Sequence of chain 1.HB:
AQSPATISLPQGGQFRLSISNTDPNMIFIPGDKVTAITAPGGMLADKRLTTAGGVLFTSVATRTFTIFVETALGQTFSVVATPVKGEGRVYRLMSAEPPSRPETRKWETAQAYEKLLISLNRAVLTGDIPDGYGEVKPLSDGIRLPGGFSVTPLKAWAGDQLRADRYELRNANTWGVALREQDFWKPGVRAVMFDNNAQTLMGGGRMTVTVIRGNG

Binding-site contacts:
Ligand atom CG contacts residue MET43 of chain 1.HB at 3.4 Å (hydrophobic).
Ligand atom CA contacts residue THR35 of chain 1.HB at 3.5 Å.
Ligand atom CD2 contacts residue THR35 of chain 1.HB at 3.9 Å.
Ligand atom CG contacts residue THR35 of chain 1.HB at 3.9 Å.
Ligand atom CG contacts residue ALA39 of chain 1.HB at 3.6 Å (hydrophobic).
Ligand atom CB contacts residue ASP46 of chain 1.LB at 4.0 Å.
Ligand atom O contacts residue ALA36 of chain 1.HB at 3.4 Å.
Ligand atom OG contacts residue THR38 of chain 1.HB at 3.5 Å (h-bond).
Ligand atom OD2 contacts residue LEU44 of chain 1.HB at 3.9 Å.
Ligand atom OD2 contacts residue MET43 of chain 1.HB at 3.0 Å.
Ligand atom OD1 contacts residue MET43 of chain 1.HB at 3.1 Å (h-bond).
Ligand atom O contacts residue ILE37 of chain 1.HB at 3.2 Å (h-bond).
Ligand atom CA contacts residue ILE37 of chain 1.HB at 3.7 Å (hydrophobic).
Ligand atom O contacts residue ALA39 of chain 1.HB at 3.4 Å (h-bond).
Ligand atom CB contacts residue PRO40 of chain 1.HB at 3.8 Å (hydrophobic).
Ligand atom N contacts residue ASP46 of chain 1.LB at 3.5 Å (salt-bridge).
Ligand atom OG contacts residue ARG48 of chain 1.LB at 3.1 Å.
Ligand atom O contacts residue ALA45 of chain 1.LB at 3.8 Å.
Ligand atom CB contacts residue ALA39 of chain 1.HB at 3.5 Å (hydrophobic).
Ligand atom O contacts residue MET43 of chain 1.HB at 3.8 Å.
Ligand atom CE contacts residue ASP46 of chain 1.LB at 3.0 Å.
Ligand atom CG contacts residue PRO40 of chain 1.HB at 3.4 Å (hydrophobic).
Ligand atom NE2 contacts residue LYS47 of chain 1.HB at 3.9 Å.
Ligand atom CB contacts residue ILE37 of chain 1.HB at 3.9 Å (hydrophobic).
Ligand atom CZ contacts residue VAL55 of chain 1.HB at 3.6 Å (hydrophobic).
Ligand atom N contacts residue THR35 of chain 1.HB at 2.7 Å (h-bond).
Ligand atom CB contacts residue THR35 of chain 1.HB at 3.8 Å.
Ligand atom CB contacts residue LEU49 of chain 1.HB at 3.5 Å (hydrophobic).
Ligand atom CB contacts residue ARG48 of chain 1.LB at 3.0 Å.
Ligand atom O contacts residue THR38 of chain 1.HB at 3.6 Å.
Ligand atom C contacts residue THR35 of chain 1.HB at 3.6 Å.
Ligand atom OD2 contacts residue ALA39 of chain 1.HB at 3.0 Å (h-bond).
Ligand atom CE2 contacts residue VAL55 of chain 1.HB at 3.4 Å (hydrophobic).
Ligand atom CA contacts residue ASP46 of chain 1.LB at 3.8 Å.
Ligand atom CE1 contacts residue LYS47 of chain 1.HB at 3.9 Å.
Ligand atom N contacts residue ILE37 of chain 1.HB at 3.3 Å (h-bond).
Ligand atom O contacts residue THR58 of chain 1.LB at 3.3 Å.
Ligand atom OE1 contacts residue LYS47 of chain 1.HB at 2.9 Å.
Ligand atom O contacts residue THR35 of chain 1.HB at 3.5 Å (h-bond).
Ligand atom CA contacts residue THR35 of chain 1.HB at 3.6 Å.

The small molecule below binds the protein below.
Small molecule (SMILES): CSCC[C@H](NC(=O)CNC(=O)[C@@H]1CCCN1)C(=O)N[C@@H](CCSC)C(=O)N[C@@H](CC(=O)O)C(=O)N[C@@H](CO)C(=O)N[C@@H](CCC(N)=O)C(=O)N[C@@H](CCC(=O)O)C(=O)N[C@@H](Cc1ccccc1)C(=O)N[C@H](C=O)CO

Sequence of chain 1.LB:
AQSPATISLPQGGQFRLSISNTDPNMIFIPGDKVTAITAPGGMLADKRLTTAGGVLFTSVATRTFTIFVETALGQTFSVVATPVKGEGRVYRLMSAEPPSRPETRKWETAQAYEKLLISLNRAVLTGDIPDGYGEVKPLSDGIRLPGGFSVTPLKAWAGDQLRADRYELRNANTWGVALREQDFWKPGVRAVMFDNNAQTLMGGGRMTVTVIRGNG